Sequence of chain 21.D:
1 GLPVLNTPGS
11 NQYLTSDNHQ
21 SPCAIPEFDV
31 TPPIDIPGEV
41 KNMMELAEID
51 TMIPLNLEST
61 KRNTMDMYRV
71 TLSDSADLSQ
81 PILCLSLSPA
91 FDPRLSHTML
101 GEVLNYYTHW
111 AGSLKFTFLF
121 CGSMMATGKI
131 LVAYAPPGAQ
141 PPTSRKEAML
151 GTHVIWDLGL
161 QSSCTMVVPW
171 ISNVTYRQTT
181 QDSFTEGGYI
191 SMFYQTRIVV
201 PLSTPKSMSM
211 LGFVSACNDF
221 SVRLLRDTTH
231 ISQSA

The protein below binds the small molecule below.
Small molecule (SMILES): CCOC(=O)c1ccc(OCCCC2CCN(c3ccc(C)nn3)CC2)cc1

Sequence of chain 25.B:
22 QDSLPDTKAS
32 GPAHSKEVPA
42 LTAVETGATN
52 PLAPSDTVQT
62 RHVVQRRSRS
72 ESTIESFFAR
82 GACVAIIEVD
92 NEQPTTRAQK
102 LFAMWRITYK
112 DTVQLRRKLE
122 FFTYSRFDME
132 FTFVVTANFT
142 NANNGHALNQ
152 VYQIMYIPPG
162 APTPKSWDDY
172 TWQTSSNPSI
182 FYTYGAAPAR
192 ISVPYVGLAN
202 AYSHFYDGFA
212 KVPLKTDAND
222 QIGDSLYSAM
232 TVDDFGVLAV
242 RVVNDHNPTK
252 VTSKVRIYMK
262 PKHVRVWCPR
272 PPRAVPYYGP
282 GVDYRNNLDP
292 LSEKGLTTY

Sequence of chain 25.D:
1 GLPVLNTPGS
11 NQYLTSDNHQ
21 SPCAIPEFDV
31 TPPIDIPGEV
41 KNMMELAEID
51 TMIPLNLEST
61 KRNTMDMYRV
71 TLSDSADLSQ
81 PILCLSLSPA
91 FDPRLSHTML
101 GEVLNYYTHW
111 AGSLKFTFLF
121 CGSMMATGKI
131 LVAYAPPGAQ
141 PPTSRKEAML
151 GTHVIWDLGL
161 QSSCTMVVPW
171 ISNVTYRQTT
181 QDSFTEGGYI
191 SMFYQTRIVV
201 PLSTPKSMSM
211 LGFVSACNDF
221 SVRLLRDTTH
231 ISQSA

Binding-site contacts:
Ligand atom O23 contacts residue TYR110 of chain 25.B at 3.5 Å.
Ligand atom N6 contacts residue VAL194 of chain 25.B at 3.6 Å.
Ligand atom C4 contacts residue ALA24 of chain 25.D at 3.9 Å (hydrophobic).
Ligand atom O24 contacts residue TYR110 of chain 25.B at 3.3 Å.
Ligand atom C22 contacts residue PHE236 of chain 25.B at 3.3 Å (hydrophobic).
Ligand atom C7 contacts residue ILE25 of chain 25.D at 3.8 Å (hydrophobic).
Ligand atom C7 contacts residue TYR157 of chain 25.B at 3.5 Å (hydrophobic).
Ligand atom N3 contacts residue LEU239 of chain 25.B at 3.8 Å.
Ligand atom C12 contacts residue PHE236 of chain 25.B at 3.7 Å (hydrophobic).
Ligand atom C25 contacts residue THR109 of chain 25.B at 3.2 Å.
Ligand atom O23 contacts residue PHE236 of chain 25.B at 3.3 Å.
Ligand atom C1 contacts residue ILE181 of chain 25.B at 3.5 Å (hydrophobic).
Ligand atom C17 contacts residue MET130 of chain 25.B at 3.7 Å (hydrophobic).
Ligand atom C7 contacts residue VAL194 of chain 25.B at 3.6 Å (hydrophobic).
Ligand atom C8 contacts residue TYR157 of chain 25.B at 3.4 Å (hydrophobic).
Ligand atom C16 contacts residue MET130 of chain 25.B at 3.8 Å (hydrophobic).
Ligand atom C8 contacts residue VAL194 of chain 25.B at 3.8 Å (hydrophobic).
Ligand atom O15 contacts residue MET130 of chain 25.B at 3.8 Å.
Ligand atom C3 contacts residue ALA24 of chain 25.D at 3.6 Å (hydrophobic).
Ligand atom C1 contacts residue ILE155 of chain 25.B at 3.8 Å (hydrophobic).
Ligand atom C10 contacts residue PHE132 of chain 25.B at 3.7 Å (hydrophobic).
Ligand atom C11 contacts residue PHE132 of chain 25.B at 3.5 Å (hydrophobic).
Ligand atom N4 contacts residue ILE192 of chain 25.B at 3.6 Å.
Ligand atom C13 contacts residue PHE236 of chain 25.B at 3.8 Å (hydrophobic).
Ligand atom C10 contacts residue ILE108 of chain 25.B at 3.5 Å (hydrophobic).
Ligand atom N3 contacts residue ILE192 of chain 25.B at 3.7 Å.
Ligand atom O24 contacts residue THR109 of chain 25.B at 3.6 Å.
Ligand atom O24 contacts residue PHE236 of chain 25.B at 3.9 Å.
Ligand atom C3 contacts residue TYR157 of chain 25.B at 3.4 Å (hydrophobic).
Ligand atom C3 contacts residue PRO179 of chain 25.B at 3.6 Å (hydrophobic).
Ligand atom C18 contacts residue TYR110 of chain 25.B at 3.8 Å (hydrophobic).
Ligand atom C19 contacts residue PHE236 of chain 25.B at 3.6 Å (hydrophobic).
Ligand atom C9 contacts residue VAL194 of chain 25.B at 3.8 Å (hydrophobic).
Ligand atom C22 contacts residue TYR110 of chain 25.B at 3.3 Å (hydrophobic).
Ligand atom C20 contacts residue PHE236 of chain 25.B at 3.4 Å (hydrophobic).
Ligand atom C19 contacts residue TYR110 of chain 25.B at 3.8 Å (hydrophobic).
Ligand atom C21 contacts residue TYR203 of chain 25.B at 3.7 Å (hydrophobic).
Ligand atom C4 contacts residue TYR157 of chain 25.B at 3.5 Å (hydrophobic).
Ligand atom N4 contacts residue LEU239 of chain 25.B at 3.6 Å.
Ligand atom C13 contacts residue ILE108 of chain 25.B at 3.6 Å (hydrophobic).